Binding-site contacts:
Ligand atom C8 contacts residue ASN138 of chain 2.A at 4.3 Å.
Ligand atom C7 contacts residue GLN137 of chain 2.A at 4.3 Å.
Ligand atom C2 contacts residue ASN138 of chain 2.A at 2.5 Å.
Ligand atom O7 contacts residue ASN138 of chain 2.A at 3.3 Å (h-bond).
Ligand atom O5 contacts residue ASN138 of chain 2.A at 2.4 Å (h-bond).
Ligand atom N2 contacts residue GLN137 of chain 2.A at 3.9 Å.
Ligand atom C7 contacts residue ASN138 of chain 2.A at 3.2 Å.
Ligand atom C8 contacts residue GLN137 of chain 2.A at 3.7 Å.
Ligand atom C1 contacts residue ASN138 of chain 2.A at 1.4 Å.
Ligand atom C4 contacts residue ASN138 of chain 2.A at 4.3 Å.
Ligand atom C5 contacts residue ASN138 of chain 2.A at 3.7 Å.
Ligand atom N2 contacts residue ASN138 of chain 2.A at 2.8 Å (h-bond).
Ligand atom C3 contacts residue ASN138 of chain 2.A at 3.8 Å.

Sequence of chain 2.A:
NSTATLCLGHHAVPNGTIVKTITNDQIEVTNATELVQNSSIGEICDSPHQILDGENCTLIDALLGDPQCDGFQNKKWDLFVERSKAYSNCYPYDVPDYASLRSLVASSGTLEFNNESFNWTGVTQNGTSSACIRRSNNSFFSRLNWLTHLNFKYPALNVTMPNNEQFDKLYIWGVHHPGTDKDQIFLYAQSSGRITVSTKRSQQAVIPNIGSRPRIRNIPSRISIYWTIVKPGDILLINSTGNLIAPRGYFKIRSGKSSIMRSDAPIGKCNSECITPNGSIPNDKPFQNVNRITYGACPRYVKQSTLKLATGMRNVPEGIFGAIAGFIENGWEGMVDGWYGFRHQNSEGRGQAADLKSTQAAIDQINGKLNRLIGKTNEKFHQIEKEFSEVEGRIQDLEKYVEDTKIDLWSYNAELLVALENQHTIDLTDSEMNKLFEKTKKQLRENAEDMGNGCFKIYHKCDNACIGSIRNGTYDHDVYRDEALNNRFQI

The small molecule below binds the protein below.
Small molecule (SMILES): CC(=O)N[C@@H]1[C@@H](O)[C@H](O)[C@@H](CO)O[C@H]1O